This small molecule binds to this protein.
Small molecule (SMILES): CC(=O)N[C@H]1[C@H](O[C@H]2[C@H](O[C@@H]3O[C@@H](C)[C@@H](O)[C@@H](O)[C@@H]3O)[C@@H](NC(C)=O)CO[C@@H]2CO[C@@H]2O[C@@H](C)[C@@H](O)[C@@H](O)[C@@H]2O)O[C@H](CO)[C@@H](O)[C@@H]1O[C@H]1O[C@H](CO[C@H]2O[C@H](CO)[C@@H](O)[C@H](O)[C@@H]2O)[C@@H](O)[C@H](O)[C@@H]1O

Sequence of chain 1.C:
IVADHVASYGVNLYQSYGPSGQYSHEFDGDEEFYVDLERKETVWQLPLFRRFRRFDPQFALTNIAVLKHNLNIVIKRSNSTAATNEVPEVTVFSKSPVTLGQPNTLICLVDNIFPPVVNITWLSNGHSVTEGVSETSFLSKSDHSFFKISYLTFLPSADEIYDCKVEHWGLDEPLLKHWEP

Binding-site contacts:
Ligand atom C1 contacts residue ASN81 of chain 1.C at 1.4 Å.
Ligand atom O5 contacts residue ASN81 of chain 1.C at 4.2 Å.
Ligand atom C8 contacts residue ASN81 of chain 1.C at 4.4 Å.
Ligand atom C6 contacts residue ASN81 of chain 1.C at 3.3 Å.
Ligand atom C2 contacts residue ASN81 of chain 1.C at 2.4 Å.
Ligand atom C7 contacts residue ASN81 of chain 1.C at 3.3 Å.
Ligand atom C5 contacts residue ASN81 of chain 1.C at 3.3 Å.
Ligand atom O5 contacts residue ASN81 of chain 1.C at 2.3 Å (h-bond).
Ligand atom O7 contacts residue ASN81 of chain 1.C at 3.4 Å (h-bond).
Ligand atom C5 contacts residue ASN81 of chain 1.C at 3.6 Å.
Ligand atom C3 contacts residue ASN81 of chain 1.C at 3.8 Å.
Ligand atom N2 contacts residue ASN81 of chain 1.C at 2.9 Å (h-bond).
Ligand atom C4 contacts residue ASN81 of chain 1.C at 4.4 Å.
Ligand atom C4 contacts residue ASN81 of chain 1.C at 4.2 Å.